The protein below binds the small molecule below.
Small molecule (SMILES): COc1cc(C(=O)N2C[C@H](C)OC[C@@H]2CCO)cc2nc(N[C@H](CF)c3cccc(Cl)c3)oc12

Binding-site contacts:
Ligand atom O7 contacts residue TRP50 of chain 1.B at 3.6 Å.
Ligand atom C15 contacts residue TRP227 of chain 1.B at 3.6 Å (hydrophobic).
Ligand atom C8 contacts residue TYR47 of chain 1.B at 3.3 Å (hydrophobic).
Ligand atom CL1 contacts residue TRP227 of chain 1.B at 3.4 Å.
Ligand atom C1 contacts residue TRP50 of chain 1.B at 3.5 Å (hydrophobic).
Ligand atom C18 contacts residue ALA200 of chain 1.B at 3.0 Å (hydrophobic).
Ligand atom C8 contacts residue HIS43 of chain 1.B at 3.5 Å.
Ligand atom N12 contacts residue SER205 of chain 1.B at 2.7 Å (h-bond).
Ligand atom O7 contacts residue HIS43 of chain 1.B at 3.1 Å.
Ligand atom C8 contacts residue TRP50 of chain 1.B at 3.5 Å (hydrophobic).
Ligand atom O9 contacts residue SER205 of chain 1.B at 3.4 Å (h-bond).
Ligand atom C18 contacts residue ASP199 of chain 1.B at 3.4 Å.
Ligand atom F24 contacts residue GLY203 of chain 1.B at 3.0 Å.
Ligand atom C6 contacts residue TRP50 of chain 1.B at 3.4 Å (hydrophobic).
Ligand atom O9 contacts residue SER226 of chain 1.B at 3.2 Å (h-bond).
Ligand atom F24 contacts residue ASP204 of chain 1.B at 3.2 Å.
Ligand atom C19 contacts residue ALA200 of chain 1.B at 3.2 Å (hydrophobic).
Ligand atom C23 contacts residue SER205 of chain 1.B at 3.5 Å.
Ligand atom O29 contacts residue ILE179 of chain 1.B at 3.5 Å.
Ligand atom N11 contacts residue GLY228 of chain 1.B at 3.3 Å (h-bond).
Ligand atom N12 contacts residue SER226 of chain 1.B at 3.4 Å (h-bond).
Ligand atom C23 contacts residue CYS201 of chain 1.B at 3.1 Å (hydrophobic).
Ligand atom F24 contacts residue CYS201 of chain 1.B at 2.9 Å.
Ligand atom C3 contacts residue GLY228 of chain 1.B at 3.1 Å.
Ligand atom F24 contacts residue GLU202 of chain 1.B at 3.0 Å.
Ligand atom O34 contacts residue TYR47 of chain 1.B at 2.6 Å (h-bond).
Ligand atom C15 contacts residue VAL225 of chain 1.B at 3.5 Å (hydrophobic).
Ligand atom C23 contacts residue GLU202 of chain 1.B at 3.5 Å.
Ligand atom C18 contacts residue GLY230 of chain 1.B at 3.5 Å.
Ligand atom C10 contacts residue SER226 of chain 1.B at 3.3 Å.
Ligand atom C10 contacts residue SER205 of chain 1.B at 3.5 Å.
Ligand atom C4 contacts residue GLY228 of chain 1.B at 3.5 Å.
Ligand atom N11 contacts residue TRP227 of chain 1.B at 3.5 Å.
Ligand atom F24 contacts residue SER205 of chain 1.B at 3.1 Å.
Ligand atom C4 contacts residue TRP227 of chain 1.B at 3.5 Å (hydrophobic).
Ligand atom C16 contacts residue TRP227 of chain 1.B at 3.4 Å (hydrophobic).
Ligand atom C17 contacts residue ASP199 of chain 1.B at 3.1 Å.
Ligand atom CL1 contacts residue PHE239 of chain 1.B at 3.2 Å.
Ligand atom C26 contacts residue ASN95 of chain 1.B at 3.4 Å.
Ligand atom O9 contacts residue HIS43 of chain 1.B at 3.2 Å (h-bond).

Sequence of chain 1.B:
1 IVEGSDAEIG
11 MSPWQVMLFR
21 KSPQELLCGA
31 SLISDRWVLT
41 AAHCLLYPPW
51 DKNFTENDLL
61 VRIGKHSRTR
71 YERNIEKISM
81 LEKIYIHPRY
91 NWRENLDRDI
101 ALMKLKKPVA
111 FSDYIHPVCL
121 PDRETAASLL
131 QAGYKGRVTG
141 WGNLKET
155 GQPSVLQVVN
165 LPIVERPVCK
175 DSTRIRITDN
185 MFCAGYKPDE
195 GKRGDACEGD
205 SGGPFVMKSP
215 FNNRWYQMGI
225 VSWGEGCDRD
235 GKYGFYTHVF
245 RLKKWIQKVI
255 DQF